Binding-site contacts:
Ligand atom OP2 contacts residue GLY102 of chain 1.I at 3.7 Å.
Ligand atom C4' contacts residue LYS229 of chain 1.I at 3.6 Å.
Ligand atom OP2 contacts residue LYS104 of chain 1.I at 3.1 Å (salt-bridge).
Ligand atom O3' contacts residue THR105 of chain 1.I at 3.7 Å.
Ligand atom C1' contacts residue LYS229 of chain 1.I at 3.7 Å.
Ligand atom P contacts residue GLY102 of chain 1.I at 3.6 Å.
Ligand atom O5' contacts residue GLY102 of chain 1.I at 3.4 Å (h-bond).
Ligand atom O3' contacts residue LYS104 of chain 1.I at 3.7 Å.
Ligand atom O3' contacts residue ALA101 of chain 1.I at 3.8 Å.
Ligand atom O3' contacts residue PHE263 of chain 1.I at 3.6 Å.
Ligand atom OP1 contacts residue THR105 of chain 1.I at 2.6 Å (h-bond).
Ligand atom C2 contacts residue TYR262 of chain 1.I at 3.7 Å (hydrophobic).
Ligand atom C5 contacts residue 1RY1 of chain 1.KA at 3.3 Å.
Ligand atom P contacts residue CA1 of chain 1.LA at 3.4 Å.
Ligand atom C5' contacts residue GLY102 of chain 1.I at 3.5 Å.
Ligand atom C3' contacts residue LYS229 of chain 1.I at 3.7 Å.
Ligand atom C4' contacts residue TRP99 of chain 1.I at 3.5 Å (hydrophobic).
Ligand atom OP2 contacts residue LYS104 of chain 1.I at 3.8 Å.
Ligand atom C5' contacts residue GLY100 of chain 1.I at 3.4 Å.
Ligand atom O2 contacts residue TYR262 of chain 1.I at 3.5 Å (h-bond).
Ligand atom OP2 contacts residue THR103 of chain 1.I at 3.5 Å (h-bond).
Ligand atom OP1 contacts residue ILE98 of chain 1.I at 3.5 Å (h-bond).
Ligand atom N4 contacts residue 1RY1 of chain 1.KA at 3.6 Å.
Ligand atom OP1 contacts residue LYS104 of chain 1.I at 3.6 Å.
Ligand atom OP1 contacts residue GLY102 of chain 1.I at 2.7 Å (h-bond).
Ligand atom OP1 contacts residue ALA101 of chain 1.I at 3.4 Å (h-bond).
Ligand atom OP1 contacts residue TRP99 of chain 1.I at 3.8 Å.
Ligand atom OP1 contacts residue ARG245 of chain 1.I at 2.9 Å (salt-bridge).
Ligand atom O3' contacts residue GLY100 of chain 1.I at 3.4 Å.
Ligand atom OP1 contacts residue TRP99 of chain 1.I at 3.1 Å (h-bond).
Ligand atom OP2 contacts residue CA1 of chain 1.LA at 3.7 Å.
Ligand atom OP1 contacts residue GLY100 of chain 1.I at 2.8 Å (h-bond).
Ligand atom P contacts residue THR105 of chain 1.I at 3.8 Å.
Ligand atom C4' contacts residue GLY100 of chain 1.I at 3.5 Å.
Ligand atom O3' contacts residue LYS229 of chain 1.I at 2.9 Å (salt-bridge).
Ligand atom O4' contacts residue LYS229 of chain 1.I at 3.8 Å.
Ligand atom OP1 contacts residue LYS104 of chain 1.I at 3.7 Å.
Ligand atom O3' contacts residue TRP99 of chain 1.I at 3.2 Å.
Ligand atom O3' contacts residue ASP247 of chain 1.I at 3.6 Å (salt-bridge).
Ligand atom OP1 contacts residue CA1 of chain 1.LA at 2.4 Å.

Sequence of chain 1.I:
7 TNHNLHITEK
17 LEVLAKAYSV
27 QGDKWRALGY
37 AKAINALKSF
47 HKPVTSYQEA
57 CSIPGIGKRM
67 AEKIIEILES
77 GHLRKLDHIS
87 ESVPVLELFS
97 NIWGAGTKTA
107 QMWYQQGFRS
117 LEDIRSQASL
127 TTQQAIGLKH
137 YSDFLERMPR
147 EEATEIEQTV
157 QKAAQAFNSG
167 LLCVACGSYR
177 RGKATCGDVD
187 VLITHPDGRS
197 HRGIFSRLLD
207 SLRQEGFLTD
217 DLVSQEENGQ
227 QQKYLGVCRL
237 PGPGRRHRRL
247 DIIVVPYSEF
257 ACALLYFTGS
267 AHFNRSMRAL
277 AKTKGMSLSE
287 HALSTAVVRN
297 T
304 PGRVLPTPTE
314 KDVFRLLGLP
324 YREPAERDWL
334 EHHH

The protein below binds the small molecule below.
Small molecule (SMILES): Cc1cn([C@H]2C[C@H](O[P](=O)(O)OC[C@H]3O[C@@H](n4cnc5c(N)ncnc54)C[C@@H]3O[P](=O)(O)OC[C@H]3O[C@@H](n4ccc(N)nc4=O)C[C@@H]3O)[C@@H](CO[P](=O)(O)O[C@H]3C[C@H](n4cnc5c(=O)nc(N)[nH]c54)O[C@@H]3CO[P](=O)(O)O[C@H]3C[C@H](n4cnc5c(N)ncnc54)O[C@@H]3CO[P](=O)(O)O[C@H]3C[C@H](n4ccc(N)nc4=O)O[C@@H]3CO)O2)c(=O)[nH]c1=O